Binding-site contacts:
Ligand atom C5 contacts residue PHE103 of chain 1.A at 3.7 Å (hydrophobic).
Ligand atom C16 contacts residue LEU215 of chain 1.A at 4.0 Å (hydrophobic).
Ligand atom O3 contacts residue ARG91 of chain 1.A at 3.0 Å (salt-bridge).
Ligand atom C12 contacts residue MET234 of chain 1.A at 3.8 Å (hydrophobic).
Ligand atom O3 contacts residue PHE103 of chain 1.A at 3.8 Å.
Ligand atom C4 contacts residue MET84 of chain 1.A at 4.1 Å (hydrophobic).
Ligand atom C17 contacts residue THR216 of chain 1.A at 3.7 Å.
Ligand atom C16 contacts residue THR216 of chain 1.A at 4.0 Å.
Ligand atom C11 contacts residue MET234 of chain 1.A at 4.0 Å (hydrophobic).
Ligand atom C18 contacts residue THR216 of chain 1.A at 3.2 Å.
Ligand atom O17 contacts residue ASN44 of chain 1.A at 2.8 Å (h-bond).
Ligand atom O3 contacts residue MET88 of chain 1.A at 3.6 Å.
Ligand atom C3 contacts residue PHE103 of chain 1.A at 3.9 Å (hydrophobic).
Ligand atom C11 contacts residue LEU43 of chain 1.A at 3.4 Å (hydrophobic).
Ligand atom O3 contacts residue LEU46 of chain 1.A at 4.0 Å.
Ligand atom C4 contacts residue PHE103 of chain 1.A at 3.8 Å (hydrophobic).
Ligand atom C3 contacts residue GLN50 of chain 1.A at 3.9 Å.
Ligand atom C1 contacts residue LEU43 of chain 1.A at 4.1 Å (hydrophobic).
Ligand atom C6 contacts residue PHE103 of chain 1.A at 3.9 Å (hydrophobic).
Ligand atom C18 contacts residue MET81 of chain 1.A at 3.9 Å (hydrophobic).
Ligand atom C2 contacts residue GLN50 of chain 1.A at 3.4 Å.
Ligand atom C13 contacts residue ASN44 of chain 1.A at 3.8 Å.
Ligand atom C15 contacts residue LEU212 of chain 1.A at 4.1 Å (hydrophobic).
Ligand atom C17 contacts residue ASN44 of chain 1.A at 3.4 Å.
Ligand atom C13 contacts residue THR216 of chain 1.A at 4.1 Å.
Ligand atom C12 contacts residue LEU43 of chain 1.A at 3.5 Å (hydrophobic).
Ligand atom C1 contacts residue LEU46 of chain 1.A at 4.0 Å (hydrophobic).
Ligand atom O3 contacts residue MET84 of chain 1.A at 4.1 Å.
Ligand atom C3 contacts residue ARG91 of chain 1.A at 4.1 Å.
Ligand atom O3 contacts residue GLN50 of chain 1.A at 3.6 Å.
Ligand atom O17 contacts residue THR216 of chain 1.A at 2.7 Å (h-bond).
Ligand atom C2 contacts residue LEU46 of chain 1.A at 3.8 Å (hydrophobic).
Ligand atom C1 contacts residue GLY47 of chain 1.A at 4.1 Å.
Ligand atom C18 contacts residue MET234 of chain 1.A at 4.1 Å (hydrophobic).
Ligand atom C12 contacts residue ASN44 of chain 1.A at 3.3 Å.
Ligand atom C9 contacts residue LEU43 of chain 1.A at 4.1 Å (hydrophobic).
Ligand atom C19 contacts residue MET84 of chain 1.A at 3.7 Å (hydrophobic).
Ligand atom O17 contacts residue PHE230 of chain 1.A at 4.0 Å.
Ligand atom C6 contacts residue VAL85 of chain 1.A at 4.1 Å (hydrophobic).
Ligand atom C15 contacts residue MET119 of chain 1.A at 4.0 Å (hydrophobic).

A small-molecule ligand and the protein it binds are described below.
Small molecule (SMILES): C[C@]12CCC(=O)C[C@@H]1CC[C@@H]1[C@@H]2CC[C@]2(C)[C@@H](O)CC[C@@H]12

Sequence of chain 1.A:
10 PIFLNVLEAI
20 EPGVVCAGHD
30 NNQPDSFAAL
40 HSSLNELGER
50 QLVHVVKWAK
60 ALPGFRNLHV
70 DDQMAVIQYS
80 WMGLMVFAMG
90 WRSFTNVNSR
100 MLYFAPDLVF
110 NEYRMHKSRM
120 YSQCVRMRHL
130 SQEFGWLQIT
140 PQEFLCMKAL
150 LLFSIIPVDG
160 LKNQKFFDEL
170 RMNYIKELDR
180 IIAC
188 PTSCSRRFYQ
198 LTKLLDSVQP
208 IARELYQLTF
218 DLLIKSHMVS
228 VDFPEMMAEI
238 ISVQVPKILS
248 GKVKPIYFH